Binding-site contacts:
Ligand atom N2 contacts residue ASN103 of chain 1.I at 2.9 Å (h-bond).
Ligand atom C8 contacts residue THR105 of chain 1.I at 3.9 Å.
Ligand atom C7 contacts residue ASN103 of chain 1.I at 3.5 Å.
Ligand atom C7 contacts residue THR105 of chain 1.I at 4.1 Å.
Ligand atom O7 contacts residue ASN103 of chain 1.I at 3.8 Å.
Ligand atom C3 contacts residue ASN103 of chain 1.I at 3.8 Å.
Ligand atom C8 contacts residue ASN103 of chain 1.I at 3.7 Å.
Ligand atom O5 contacts residue ASN103 of chain 1.I at 2.4 Å (h-bond).
Ligand atom C1 contacts residue LYS117 of chain 1.I at 4.3 Å.
Ligand atom O5 contacts residue LYS117 of chain 1.I at 4.0 Å.
Ligand atom C1 contacts residue ASN103 of chain 1.I at 1.5 Å.
Ligand atom C2 contacts residue ASN103 of chain 1.I at 2.5 Å.
Ligand atom C4 contacts residue ASN103 of chain 1.I at 4.2 Å.
Ligand atom C5 contacts residue ASN103 of chain 1.I at 3.7 Å.
Ligand atom O7 contacts residue THR105 of chain 1.I at 3.8 Å.

Sequence of chain 1.I:
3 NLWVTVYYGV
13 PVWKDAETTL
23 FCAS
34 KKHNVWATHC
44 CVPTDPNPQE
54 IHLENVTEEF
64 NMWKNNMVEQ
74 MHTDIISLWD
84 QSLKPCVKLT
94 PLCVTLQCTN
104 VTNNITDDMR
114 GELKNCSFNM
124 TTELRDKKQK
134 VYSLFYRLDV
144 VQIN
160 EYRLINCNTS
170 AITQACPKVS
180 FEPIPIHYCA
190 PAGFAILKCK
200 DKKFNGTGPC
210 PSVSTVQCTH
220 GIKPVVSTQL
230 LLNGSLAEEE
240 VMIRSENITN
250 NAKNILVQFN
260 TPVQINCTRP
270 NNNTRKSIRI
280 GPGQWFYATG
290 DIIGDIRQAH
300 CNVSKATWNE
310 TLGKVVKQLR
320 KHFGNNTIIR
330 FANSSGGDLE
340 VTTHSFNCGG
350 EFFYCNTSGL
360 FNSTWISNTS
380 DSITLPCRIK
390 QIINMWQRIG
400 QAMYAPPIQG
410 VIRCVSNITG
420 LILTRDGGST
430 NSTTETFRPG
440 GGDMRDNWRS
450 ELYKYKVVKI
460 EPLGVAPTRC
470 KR

A protein and the small-molecule ligand that binds it are described below.
Small molecule (SMILES): CC(=O)N[C@@H]1[C@@H](O)[C@H](O)[C@@H](CO)O[C@H]1O